Binding-site contacts:
Ligand atom O1 contacts residue GLY292 of chain 1.C at 3.8 Å.
Ligand atom O2P contacts residue ARG89 of chain 1.C at 2.8 Å (salt-bridge).
Ligand atom C2 contacts residue HIS194 of chain 1.C at 3.5 Å.
Ligand atom C4 contacts residue TYR243 of chain 1.C at 3.6 Å (hydrophobic).
Ligand atom O2P contacts residue VAL267 of chain 1.C at 3.5 Å.
Ligand atom O4 contacts residue GLU105 of chain 1.C at 2.9 Å (salt-bridge).
Ligand atom O1P contacts residue ARG291 of chain 1.C at 2.9 Å (salt-bridge).
Ligand atom O4 contacts residue NAD1 of chain 1.N at 3.2 Å.
Ligand atom O5 contacts residue TYR243 of chain 1.C at 3.2 Å (h-bond).
Ligand atom O3P contacts residue ARG291 of chain 1.C at 2.9 Å (salt-bridge).
Ligand atom C2 contacts residue TYR243 of chain 1.C at 3.2 Å (hydrophobic).
Ligand atom O5 contacts residue GLY292 of chain 1.C at 3.7 Å.
Ligand atom P contacts residue ARG89 of chain 1.C at 3.6 Å.
Ligand atom C6 contacts residue GLU105 of chain 1.C at 3.3 Å.
Ligand atom O3 contacts residue ASN142 of chain 1.C at 3.1 Å (h-bond).
Ligand atom C1 contacts residue GLY292 of chain 1.C at 3.3 Å.
Ligand atom C1 contacts residue TYR243 of chain 1.C at 3.5 Å (hydrophobic).
Ligand atom C3 contacts residue HIS194 of chain 1.C at 3.7 Å.
Ligand atom O1P contacts residue TYR14 of chain 1.C at 3.6 Å (h-bond).
Ligand atom O2 contacts residue HIS194 of chain 1.C at 3.3 Å (h-bond).
Ligand atom C5 contacts residue GLU105 of chain 1.C at 3.9 Å.
Ligand atom O1P contacts residue ARG263 of chain 1.C at 3.0 Å (salt-bridge).
Ligand atom O2 contacts residue CYS164 of chain 1.C at 3.8 Å.
Ligand atom C4 contacts residue GLU105 of chain 1.C at 3.4 Å.
Ligand atom O1P contacts residue GLY292 of chain 1.C at 3.1 Å (h-bond).
Ligand atom O2 contacts residue VAL166 of chain 1.C at 3.7 Å.
Ligand atom C3 contacts residue TYR296 of chain 1.C at 3.5 Å (hydrophobic).
Ligand atom C2 contacts residue ASN165 of chain 1.C at 3.6 Å.
Ligand atom C1 contacts residue ASN165 of chain 1.C at 3.8 Å.
Ligand atom O3P contacts residue ARG89 of chain 1.C at 2.6 Å (salt-bridge).
Ligand atom O2P contacts residue ARG263 of chain 1.C at 2.7 Å (salt-bridge).
Ligand atom C5 contacts residue TYR243 of chain 1.C at 3.9 Å (hydrophobic).
Ligand atom O6 contacts residue GLY292 of chain 1.C at 3.7 Å.
Ligand atom O1 contacts residue TYR243 of chain 1.C at 3.6 Å.
Ligand atom O3 contacts residue TYR296 of chain 1.C at 2.6 Å (h-bond).
Ligand atom P contacts residue ARG291 of chain 1.C at 3.9 Å.
Ligand atom O3 contacts residue HIS194 of chain 1.C at 3.0 Å (h-bond).
Ligand atom P contacts residue ARG263 of chain 1.C at 3.6 Å.
Ligand atom O2 contacts residue ASN165 of chain 1.C at 2.7 Å (h-bond).
Ligand atom O4 contacts residue ASN142 of chain 1.C at 3.3 Å (h-bond).

A protein and the small-molecule ligand that binds it are described below.
Small molecule (SMILES): O=P(O)(O)OC[C@H]1O[C@H](O)[C@H](O)[C@@H](O)[C@@H]1O

Sequence of chain 1.C:
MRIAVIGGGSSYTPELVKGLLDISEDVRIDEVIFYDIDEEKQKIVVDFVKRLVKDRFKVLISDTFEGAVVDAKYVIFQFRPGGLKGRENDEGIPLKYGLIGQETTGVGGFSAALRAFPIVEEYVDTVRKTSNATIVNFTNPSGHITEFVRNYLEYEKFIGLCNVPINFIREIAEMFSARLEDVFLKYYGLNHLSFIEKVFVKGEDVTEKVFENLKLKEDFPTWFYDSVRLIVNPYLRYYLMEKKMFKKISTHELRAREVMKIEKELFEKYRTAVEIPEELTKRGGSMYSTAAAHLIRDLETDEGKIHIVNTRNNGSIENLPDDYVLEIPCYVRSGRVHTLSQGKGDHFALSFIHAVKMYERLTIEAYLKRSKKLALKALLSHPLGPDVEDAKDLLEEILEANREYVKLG